Binding-site contacts:
Ligand atom C2 contacts residue GLU199 of chain 2.A at 4.2 Å.
Ligand atom O7 contacts residue GLY119 of chain 2.A at 2.5 Å (h-bond).
Ligand atom C6 contacts residue HIS440 of chain 2.A at 4.1 Å.
Ligand atom N1 contacts residue TRP84 of chain 2.A at 4.0 Å.
Ligand atom C5 contacts residue GLY119 of chain 2.A at 3.5 Å.
Ligand atom C4 contacts residue PHE331 of chain 2.A at 4.2 Å (hydrophobic).
Ligand atom C5 contacts residue SER200 of chain 2.A at 1.4 Å.
Ligand atom N1 contacts residue GLU199 of chain 2.A at 4.2 Å.
Ligand atom O7 contacts residue GLY118 of chain 2.A at 2.9 Å (h-bond).
Ligand atom C8 contacts residue TRP84 of chain 2.A at 3.8 Å (hydrophobic).
Ligand atom C9 contacts residue HIS440 of chain 2.A at 4.0 Å.
Ligand atom C5 contacts residue GLY118 of chain 2.A at 3.8 Å.
Ligand atom C5 contacts residue ALA201 of chain 2.A at 3.4 Å (hydrophobic).
Ligand atom C6 contacts residue PHE290 of chain 2.A at 3.9 Å (hydrophobic).
Ligand atom C10 contacts residue GLU199 of chain 2.A at 3.2 Å.
Ligand atom C3 contacts residue GLY118 of chain 2.A at 3.3 Å.
Ligand atom C3 contacts residue GLU199 of chain 2.A at 4.2 Å.
Ligand atom C6 contacts residue TRP233 of chain 2.A at 4.2 Å (hydrophobic).
Ligand atom C9 contacts residue TRP84 of chain 2.A at 3.6 Å (hydrophobic).
Ligand atom C3 contacts residue GLY119 of chain 2.A at 4.1 Å.
Ligand atom C3 contacts residue SER200 of chain 2.A at 3.4 Å.
Ligand atom C6 contacts residue GLY119 of chain 2.A at 3.4 Å.
Ligand atom C5 contacts residue HIS440 of chain 2.A at 3.5 Å.
Ligand atom C4 contacts residue SER200 of chain 2.A at 2.4 Å.
Ligand atom O7 contacts residue GLY117 of chain 2.A at 3.9 Å.
Ligand atom C9 contacts residue GLY441 of chain 2.A at 4.3 Å.
Ligand atom C4 contacts residue GLY119 of chain 2.A at 4.0 Å.
Ligand atom C4 contacts residue HIS440 of chain 2.A at 3.1 Å.
Ligand atom C4 contacts residue GLY118 of chain 2.A at 4.1 Å.
Ligand atom C6 contacts residue PHE331 of chain 2.A at 4.2 Å (hydrophobic).
Ligand atom C2 contacts residue HIS440 of chain 2.A at 3.7 Å.
Ligand atom C10 contacts residue TRP84 of chain 2.A at 3.6 Å (hydrophobic).
Ligand atom C3 contacts residue GLY117 of chain 2.A at 4.1 Å.
Ligand atom O7 contacts residue ALA201 of chain 2.A at 2.7 Å (h-bond).
Ligand atom C6 contacts residue ALA201 of chain 2.A at 4.2 Å (hydrophobic).
Ligand atom C6 contacts residue SER200 of chain 2.A at 2.4 Å.
Ligand atom C3 contacts residue HIS440 of chain 2.A at 4.0 Å.
Ligand atom O7 contacts residue SER200 of chain 2.A at 2.4 Å (h-bond).
Ligand atom C6 contacts residue PHE288 of chain 2.A at 4.1 Å (hydrophobic).
Ligand atom C10 contacts residue TYR130 of chain 2.A at 3.9 Å (hydrophobic).

Sequence of chain 2.A:
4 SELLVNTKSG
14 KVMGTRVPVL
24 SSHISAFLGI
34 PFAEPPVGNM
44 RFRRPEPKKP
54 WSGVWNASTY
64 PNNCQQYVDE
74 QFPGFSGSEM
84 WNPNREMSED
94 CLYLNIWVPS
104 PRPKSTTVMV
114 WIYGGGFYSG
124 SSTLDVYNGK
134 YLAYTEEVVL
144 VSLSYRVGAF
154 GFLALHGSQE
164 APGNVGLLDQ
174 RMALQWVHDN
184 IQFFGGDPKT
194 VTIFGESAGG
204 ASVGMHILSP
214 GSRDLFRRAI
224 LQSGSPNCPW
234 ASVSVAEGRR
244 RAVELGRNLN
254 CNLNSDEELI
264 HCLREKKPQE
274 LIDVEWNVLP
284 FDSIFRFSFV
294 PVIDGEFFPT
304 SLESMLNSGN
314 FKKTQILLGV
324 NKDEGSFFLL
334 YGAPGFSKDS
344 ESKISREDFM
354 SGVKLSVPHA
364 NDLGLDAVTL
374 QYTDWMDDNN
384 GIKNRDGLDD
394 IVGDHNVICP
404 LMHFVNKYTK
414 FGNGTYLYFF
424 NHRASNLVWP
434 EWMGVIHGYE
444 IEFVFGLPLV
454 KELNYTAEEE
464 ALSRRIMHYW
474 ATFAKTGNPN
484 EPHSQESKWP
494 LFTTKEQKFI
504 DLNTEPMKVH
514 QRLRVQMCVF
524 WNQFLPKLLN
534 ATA

A protein and the small-molecule ligand that binds it are described below.
Small molecule (SMILES): CC(O)(O)CCC[N+](C)(C)C